A small-molecule ligand and the protein it binds are described below.
Small molecule (SMILES): CC(=O)N[C@@H]1[C@@H](O)[C@H](O)[C@@H](CO)O[C@H]1O

Binding-site contacts:
Ligand atom O3 contacts residue ASN254 of chain 1.A at 4.0 Å.
Ligand atom C7 contacts residue ASN254 of chain 1.A at 3.7 Å.
Ligand atom O5 contacts residue ASN251 of chain 1.A at 4.4 Å.
Ligand atom O5 contacts residue ASN254 of chain 1.A at 2.4 Å (h-bond).
Ligand atom C2 contacts residue ASN254 of chain 1.A at 2.4 Å.
Ligand atom N2 contacts residue ASN254 of chain 1.A at 3.1 Å (h-bond).
Ligand atom C1 contacts residue ASN251 of chain 1.A at 4.3 Å.
Ligand atom C3 contacts residue ASN254 of chain 1.A at 3.6 Å.
Ligand atom O4 contacts residue ASN251 of chain 1.A at 3.4 Å (h-bond).
Ligand atom C5 contacts residue ASN254 of chain 1.A at 3.7 Å.
Ligand atom C1 contacts residue ASN254 of chain 1.A at 1.4 Å.
Ligand atom C5 contacts residue ASN251 of chain 1.A at 3.8 Å.
Ligand atom C4 contacts residue ASN251 of chain 1.A at 4.2 Å.
Ligand atom C4 contacts residue ASN254 of chain 1.A at 4.2 Å.
Ligand atom O7 contacts residue ASN254 of chain 1.A at 3.6 Å.
Ligand atom C8 contacts residue VAL312 of chain 1.A at 3.7 Å (hydrophobic).

Sequence of chain 1.A:
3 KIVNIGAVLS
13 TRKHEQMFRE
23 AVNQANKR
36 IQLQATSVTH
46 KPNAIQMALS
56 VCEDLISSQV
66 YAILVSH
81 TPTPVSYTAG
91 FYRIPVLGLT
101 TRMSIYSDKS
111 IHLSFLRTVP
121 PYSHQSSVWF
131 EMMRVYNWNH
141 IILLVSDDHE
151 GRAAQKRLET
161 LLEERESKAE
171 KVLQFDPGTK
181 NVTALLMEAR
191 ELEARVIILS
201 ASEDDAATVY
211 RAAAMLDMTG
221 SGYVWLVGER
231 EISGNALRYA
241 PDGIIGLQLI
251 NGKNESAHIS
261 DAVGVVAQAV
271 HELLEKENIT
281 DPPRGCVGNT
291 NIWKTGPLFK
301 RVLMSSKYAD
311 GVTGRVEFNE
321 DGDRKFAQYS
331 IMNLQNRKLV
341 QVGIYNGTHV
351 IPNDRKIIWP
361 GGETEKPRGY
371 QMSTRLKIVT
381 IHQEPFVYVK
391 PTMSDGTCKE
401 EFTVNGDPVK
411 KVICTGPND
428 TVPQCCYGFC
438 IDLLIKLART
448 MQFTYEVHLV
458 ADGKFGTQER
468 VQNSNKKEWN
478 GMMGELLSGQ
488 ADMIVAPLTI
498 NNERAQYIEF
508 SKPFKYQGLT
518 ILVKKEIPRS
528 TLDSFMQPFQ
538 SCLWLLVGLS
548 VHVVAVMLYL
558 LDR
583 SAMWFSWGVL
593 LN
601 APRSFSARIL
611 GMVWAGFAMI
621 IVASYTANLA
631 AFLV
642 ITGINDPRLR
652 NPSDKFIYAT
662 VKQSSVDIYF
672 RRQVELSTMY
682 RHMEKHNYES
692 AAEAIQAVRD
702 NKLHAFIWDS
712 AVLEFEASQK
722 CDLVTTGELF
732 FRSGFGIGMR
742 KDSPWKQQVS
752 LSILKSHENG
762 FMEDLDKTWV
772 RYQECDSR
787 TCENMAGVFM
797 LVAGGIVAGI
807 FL